Sequence of chain 2.C:
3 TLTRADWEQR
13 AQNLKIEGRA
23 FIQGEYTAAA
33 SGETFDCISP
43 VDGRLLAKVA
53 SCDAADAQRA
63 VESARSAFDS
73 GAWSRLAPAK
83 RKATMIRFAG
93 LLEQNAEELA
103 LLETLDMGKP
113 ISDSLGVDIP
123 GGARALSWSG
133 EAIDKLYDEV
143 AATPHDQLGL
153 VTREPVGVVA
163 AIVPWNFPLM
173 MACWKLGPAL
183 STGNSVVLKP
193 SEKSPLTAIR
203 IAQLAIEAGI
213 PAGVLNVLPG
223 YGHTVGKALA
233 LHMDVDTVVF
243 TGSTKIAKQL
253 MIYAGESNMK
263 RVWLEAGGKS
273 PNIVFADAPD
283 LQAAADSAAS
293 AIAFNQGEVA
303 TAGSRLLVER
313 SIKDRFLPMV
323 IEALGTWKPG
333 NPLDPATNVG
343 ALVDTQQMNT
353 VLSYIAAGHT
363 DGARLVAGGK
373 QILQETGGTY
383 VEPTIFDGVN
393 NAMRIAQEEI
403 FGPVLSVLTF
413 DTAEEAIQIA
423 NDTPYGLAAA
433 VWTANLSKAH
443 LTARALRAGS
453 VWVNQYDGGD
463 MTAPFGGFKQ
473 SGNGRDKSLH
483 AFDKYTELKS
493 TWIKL

A protein and the small-molecule ligand that binds it are described below.
Small molecule (SMILES): O=C(O)Cc1c[nH]c2ccccc12

Binding-site contacts:
Ligand atom C7 contacts residue VAL301 of chain 2.C at 4.4 Å (hydrophobic).
Ligand atom C2 contacts residue PHE296 of chain 2.C at 4.5 Å (hydrophobic).
Ligand atom O3 contacts residue MET173 of chain 2.C at 4.5 Å.
Ligand atom O2 contacts residue ASN168 of chain 2.C at 4.0 Å.
Ligand atom O3 contacts residue PHE467 of chain 2.C at 3.6 Å.
Ligand atom O2 contacts residue PHE169 of chain 2.C at 4.2 Å.
Ligand atom N contacts residue TRP176 of chain 2.C at 3.9 Å.
Ligand atom C3 contacts residue PHE296 of chain 2.C at 4.4 Å (hydrophobic).
Ligand atom C8 contacts residue PHE467 of chain 2.C at 3.2 Å (hydrophobic).
Ligand atom C3 contacts residue MET172 of chain 2.C at 4.3 Å (hydrophobic).
Ligand atom C8 contacts residue TRP176 of chain 2.C at 3.8 Å (hydrophobic).
Ligand atom C1 contacts residue MET172 of chain 2.C at 4.1 Å (hydrophobic).
Ligand atom C17 contacts residue PHE169 of chain 2.C at 3.3 Å (hydrophobic).
Ligand atom C18 contacts residue THR303 of chain 2.C at 4.0 Å.
Ligand atom C7 contacts residue PHE169 of chain 2.C at 4.4 Å (hydrophobic).
Ligand atom C18 contacts residue VAL301 of chain 2.C at 3.9 Å (hydrophobic).
Ligand atom C2 contacts residue PHE169 of chain 2.C at 3.7 Å (hydrophobic).
Ligand atom C3 contacts residue VAL119 of chain 2.C at 4.3 Å (hydrophobic).
Ligand atom C2 contacts residue ASP459 of chain 2.C at 3.8 Å.
Ligand atom O3 contacts residue ALA302 of chain 2.C at 4.1 Å.
Ligand atom C8 contacts residue THR303 of chain 2.C at 3.8 Å.
Ligand atom O2 contacts residue THR303 of chain 2.C at 3.5 Å (h-bond).
Ligand atom C17 contacts residue VAL301 of chain 2.C at 3.6 Å (hydrophobic).
Ligand atom C3 contacts residue ASP459 of chain 2.C at 3.4 Å.
Ligand atom C2 contacts residue MET172 of chain 2.C at 3.9 Å (hydrophobic).
Ligand atom C contacts residue ASP459 of chain 2.C at 3.2 Å.
Ligand atom O2 contacts residue VAL301 of chain 2.C at 3.4 Å.
Ligand atom C8 contacts residue ASP459 of chain 2.C at 4.0 Å.
Ligand atom C18 contacts residue PHE467 of chain 2.C at 4.2 Å (hydrophobic).
Ligand atom N contacts residue ASP459 of chain 2.C at 3.4 Å (salt-bridge).
Ligand atom C7 contacts residue ASP459 of chain 2.C at 4.3 Å.
Ligand atom N contacts residue PHE467 of chain 2.C at 3.4 Å.
Ligand atom C7 contacts residue THR303 of chain 2.C at 4.0 Å.
Ligand atom C18 contacts residue PHE169 of chain 2.C at 4.0 Å (hydrophobic).
Ligand atom C17 contacts residue THR303 of chain 2.C at 4.0 Å.
Ligand atom C5 contacts residue ASP459 of chain 2.C at 3.3 Å.
Ligand atom C18 contacts residue ALA302 of chain 2.C at 3.9 Å (hydrophobic).
Ligand atom C4 contacts residue ASP459 of chain 2.C at 3.1 Å.
Ligand atom O2 contacts residue ALA302 of chain 2.C at 2.6 Å (h-bond).
Ligand atom C1 contacts residue ASP459 of chain 2.C at 3.8 Å.